Sequence of chain 1.A:
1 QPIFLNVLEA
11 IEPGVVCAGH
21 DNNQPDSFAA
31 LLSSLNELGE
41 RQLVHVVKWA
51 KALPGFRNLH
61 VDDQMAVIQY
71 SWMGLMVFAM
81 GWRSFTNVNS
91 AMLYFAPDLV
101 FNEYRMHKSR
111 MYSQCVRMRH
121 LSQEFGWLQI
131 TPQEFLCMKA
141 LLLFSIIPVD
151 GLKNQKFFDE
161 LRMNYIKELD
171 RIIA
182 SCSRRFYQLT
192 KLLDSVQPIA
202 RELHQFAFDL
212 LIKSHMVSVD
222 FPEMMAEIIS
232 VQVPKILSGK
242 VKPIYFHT

This small molecule binds to this protein.
Small molecule (SMILES): CC(C)(O)C(=O)Nc1ccc([N+](=O)[O-])c(C(F)(F)F)c1

Binding-site contacts:
Ligand atom C4 contacts residue PHE95 of chain 1.A at 3.9 Å (hydrophobic).
Ligand atom N1 contacts residue MET76 of chain 1.A at 4.0 Å.
Ligand atom C13 contacts residue LEU32 of chain 1.A at 3.8 Å (hydrophobic).
Ligand atom N1 contacts residue ARG83 of chain 1.A at 3.7 Å.
Ligand atom C3 contacts residue PHE95 of chain 1.A at 4.0 Å (hydrophobic).
Ligand atom N1 contacts residue GLN42 of chain 1.A at 3.5 Å (h-bond).
Ligand atom N1 contacts residue MET80 of chain 1.A at 4.0 Å.
Ligand atom O11 contacts residue ASN36 of chain 1.A at 2.8 Å (h-bond).
Ligand atom O2 contacts residue PHE95 of chain 1.A at 3.7 Å.
Ligand atom N1 contacts residue PHE95 of chain 1.A at 3.9 Å.
Ligand atom O11 contacts residue LEU35 of chain 1.A at 3.5 Å (h-bond).
Ligand atom F2 contacts residue MET73 of chain 1.A at 4.0 Å.
Ligand atom F1 contacts residue VAL77 of chain 1.A at 3.7 Å.
Ligand atom O2 contacts residue LEU38 of chain 1.A at 3.6 Å.
Ligand atom C6 contacts residue LEU35 of chain 1.A at 3.4 Å (hydrophobic).
Ligand atom F3 contacts residue MET80 of chain 1.A at 3.3 Å.
Ligand atom F3 contacts residue PHE95 of chain 1.A at 3.1 Å.
Ligand atom C7 contacts residue PHE95 of chain 1.A at 4.0 Å (hydrophobic).
Ligand atom C12 contacts residue ALA208 of chain 1.A at 4.0 Å (hydrophobic).
Ligand atom C6 contacts residue GLY39 of chain 1.A at 3.9 Å.
Ligand atom O10 contacts residue MET73 of chain 1.A at 3.8 Å.
Ligand atom O1 contacts residue MET80 of chain 1.A at 2.9 Å.
Ligand atom C5 contacts residue LEU38 of chain 1.A at 3.7 Å (hydrophobic).
Ligand atom F2 contacts residue MET76 of chain 1.A at 3.2 Å.
Ligand atom O1 contacts residue ARG83 of chain 1.A at 3.5 Å (salt-bridge).
Ligand atom C5 contacts residue MET76 of chain 1.A at 4.0 Å (hydrophobic).
Ligand atom F1 contacts residue LEU204 of chain 1.A at 3.7 Å.
Ligand atom O1 contacts residue GLN42 of chain 1.A at 3.9 Å.
Ligand atom C13 contacts residue ASN36 of chain 1.A at 3.3 Å.
Ligand atom N9 contacts residue LEU35 of chain 1.A at 3.6 Å.
Ligand atom O2 contacts residue ARG83 of chain 1.A at 2.9 Å (salt-bridge).
Ligand atom C12 contacts residue ASN36 of chain 1.A at 3.5 Å.
Ligand atom O2 contacts residue GLN42 of chain 1.A at 2.6 Å (h-bond).
Ligand atom F2 contacts residue VAL77 of chain 1.A at 2.9 Å.
Ligand atom C11 contacts residue ASN36 of chain 1.A at 3.6 Å.
Ligand atom F3 contacts residue MET118 of chain 1.A at 3.8 Å.
Ligand atom O1 contacts residue MET76 of chain 1.A at 2.9 Å (h-bond).
Ligand atom F1 contacts residue MET118 of chain 1.A at 3.7 Å.
Ligand atom C1 contacts residue LEU35 of chain 1.A at 4.0 Å (hydrophobic).
Ligand atom C12 contacts residue MET226 of chain 1.A at 3.4 Å (hydrophobic).